Sequence of chain 1.K:
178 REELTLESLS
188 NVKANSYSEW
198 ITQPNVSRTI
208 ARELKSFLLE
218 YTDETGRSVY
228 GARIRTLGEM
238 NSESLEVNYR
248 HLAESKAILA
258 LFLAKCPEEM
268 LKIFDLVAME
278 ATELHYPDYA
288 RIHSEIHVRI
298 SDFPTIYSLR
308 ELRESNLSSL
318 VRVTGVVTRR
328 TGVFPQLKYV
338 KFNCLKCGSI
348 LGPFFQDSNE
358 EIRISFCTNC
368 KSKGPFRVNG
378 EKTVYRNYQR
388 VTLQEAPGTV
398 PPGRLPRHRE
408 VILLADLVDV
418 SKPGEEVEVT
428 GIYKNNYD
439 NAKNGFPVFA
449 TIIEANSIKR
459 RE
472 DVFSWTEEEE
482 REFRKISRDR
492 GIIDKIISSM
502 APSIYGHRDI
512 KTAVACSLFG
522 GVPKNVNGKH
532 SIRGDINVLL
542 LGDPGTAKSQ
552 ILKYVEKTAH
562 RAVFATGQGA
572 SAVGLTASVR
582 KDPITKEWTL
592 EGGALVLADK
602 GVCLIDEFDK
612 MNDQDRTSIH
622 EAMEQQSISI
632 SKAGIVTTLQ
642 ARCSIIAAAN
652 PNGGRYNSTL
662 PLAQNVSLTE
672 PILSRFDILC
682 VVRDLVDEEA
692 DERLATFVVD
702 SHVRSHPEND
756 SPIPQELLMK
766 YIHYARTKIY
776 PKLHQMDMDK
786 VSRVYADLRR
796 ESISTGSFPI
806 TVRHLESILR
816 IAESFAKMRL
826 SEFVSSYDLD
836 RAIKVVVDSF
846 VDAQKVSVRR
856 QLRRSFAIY

Binding-site contacts:
Ligand atom N1 contacts residue PHE379 of chain 1.N at 3.0 Å (h-bond).
Ligand atom O1B contacts residue ASP417 of chain 1.N at 3.6 Å.
Ligand atom N7 contacts residue ALA421 of chain 1.N at 3.7 Å.
Ligand atom O3B contacts residue GLY419 of chain 1.N at 3.5 Å (h-bond).
Ligand atom O5' contacts residue ARG808 of chain 1.K at 3.6 Å.
Ligand atom O3' contacts residue GLU811 of chain 1.K at 2.8 Å (salt-bridge).
Ligand atom O3B contacts residue MG1 of chain 1.RA at 3.5 Å.
Ligand atom PA contacts residue ARG808 of chain 1.K at 3.5 Å.
Ligand atom O3B contacts residue ARG808 of chain 1.K at 3.6 Å.
Ligand atom C5' contacts residue ARG808 of chain 1.K at 3.2 Å.
Ligand atom O2' contacts residue GLU811 of chain 1.K at 3.5 Å (salt-bridge).
Ligand atom S1G contacts residue ARG676 of chain 1.K at 3.1 Å (salt-bridge).
Ligand atom C8 contacts residue GLY419 of chain 1.N at 3.2 Å.
Ligand atom O1A contacts residue GLN424 of chain 1.N at 3.3 Å (h-bond).
Ligand atom C1' contacts residue GLU811 of chain 1.K at 3.6 Å.
Ligand atom O2B contacts residue SER423 of chain 1.N at 2.7 Å (h-bond).
Ligand atom O2G contacts residue GLU625 of chain 1.K at 3.7 Å.
Ligand atom N6 contacts residue PHE379 of chain 1.N at 3.1 Å (h-bond).
Ligand atom O1B contacts residue GLY419 of chain 1.N at 3.0 Å (h-bond).
Ligand atom O1B contacts residue THR420 of chain 1.N at 2.9 Å (h-bond).
Ligand atom O3A contacts residue GLY419 of chain 1.N at 3.6 Å.
Ligand atom O2' contacts residue HIS531 of chain 1.K at 3.0 Å (h-bond).
Ligand atom N7 contacts residue GLY419 of chain 1.N at 3.3 Å (h-bond).
Ligand atom C2 contacts residue SER377 of chain 1.N at 3.4 Å.
Ligand atom PG contacts residue MG1 of chain 1.RA at 3.2 Å.
Ligand atom O2A contacts residue ARG808 of chain 1.K at 2.6 Å (salt-bridge).
Ligand atom O3A contacts residue ALA421 of chain 1.N at 3.5 Å (h-bond).
Ligand atom PB contacts residue GLY419 of chain 1.N at 3.6 Å.
Ligand atom O2G contacts residue MG1 of chain 1.RA at 1.9 Å.
Ligand atom O1A contacts residue ALA421 of chain 1.N at 3.5 Å.
Ligand atom O2G contacts residue ARG676 of chain 1.K at 3.7 Å.
Ligand atom O2A contacts residue MG1 of chain 1.RA at 3.7 Å.
Ligand atom N1 contacts residue ILE378 of chain 1.N at 3.6 Å.
Ligand atom O1B contacts residue LYS422 of chain 1.N at 3.0 Å (salt-bridge).
Ligand atom O1B contacts residue ALA421 of chain 1.N at 3.6 Å (h-bond).
Ligand atom O2B contacts residue LYS422 of chain 1.N at 3.3 Å (salt-bridge).
Ligand atom O2G contacts residue SER423 of chain 1.N at 2.9 Å (h-bond).
Ligand atom O3G contacts residue ASN524 of chain 1.N at 2.9 Å (h-bond).
Ligand atom C6 contacts residue PHE379 of chain 1.N at 3.6 Å (hydrophobic).
Ligand atom O2B contacts residue MG1 of chain 1.RA at 3.3 Å.

Sequence of chain 1.N:
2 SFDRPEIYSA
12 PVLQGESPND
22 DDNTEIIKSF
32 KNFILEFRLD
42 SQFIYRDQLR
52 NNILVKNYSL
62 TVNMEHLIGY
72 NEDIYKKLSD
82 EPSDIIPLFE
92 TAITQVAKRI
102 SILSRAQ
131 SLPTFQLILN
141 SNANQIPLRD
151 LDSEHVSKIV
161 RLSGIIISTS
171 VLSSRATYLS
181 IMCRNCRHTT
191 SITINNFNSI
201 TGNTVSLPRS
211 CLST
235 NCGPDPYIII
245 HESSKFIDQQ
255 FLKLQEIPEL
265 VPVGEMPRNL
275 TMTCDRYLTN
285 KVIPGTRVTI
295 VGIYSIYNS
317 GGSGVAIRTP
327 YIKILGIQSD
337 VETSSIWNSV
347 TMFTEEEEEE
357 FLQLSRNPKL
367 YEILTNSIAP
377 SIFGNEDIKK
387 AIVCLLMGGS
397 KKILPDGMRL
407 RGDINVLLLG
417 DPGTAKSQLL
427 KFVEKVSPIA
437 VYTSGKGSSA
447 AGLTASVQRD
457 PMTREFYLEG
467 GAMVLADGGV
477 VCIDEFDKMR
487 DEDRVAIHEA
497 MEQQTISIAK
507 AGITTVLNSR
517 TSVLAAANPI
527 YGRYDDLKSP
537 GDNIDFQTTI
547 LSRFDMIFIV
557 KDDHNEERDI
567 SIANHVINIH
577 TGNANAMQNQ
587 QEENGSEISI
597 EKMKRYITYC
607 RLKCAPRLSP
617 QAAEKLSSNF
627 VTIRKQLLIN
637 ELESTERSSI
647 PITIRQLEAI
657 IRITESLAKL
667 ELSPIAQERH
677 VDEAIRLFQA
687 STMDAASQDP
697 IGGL

This small molecule binds to this protein.
Small molecule (SMILES): Nc1ncnc2c1ncn2[C@@H]1O[C@H](COP(=O)(O)OP(=O)(O)OP(O)(O)=S)[C@@H](O)[C@H]1O